A protein and the small-molecule ligand that binds it are described below.
Small molecule (SMILES): NCCc1ccc(Cl)c(Cl)c1

Binding-site contacts:
Ligand atom N contacts residue VAL185 of chain 1.A at 2.8 Å (h-bond).
Ligand atom C4 contacts residue MET244 of chain 1.A at 3.6 Å (hydrophobic).
Ligand atom C3 contacts residue ILE163 of chain 1.A at 4.3 Å (hydrophobic).
Ligand atom C5 contacts residue MET248 of chain 1.A at 4.2 Å (hydrophobic).
Ligand atom CL contacts residue TYR159 of chain 1.A at 3.6 Å.
Ligand atom C contacts residue VAL185 of chain 1.A at 3.2 Å (hydrophobic).
Ligand atom C contacts residue ILE187 of chain 1.A at 4.0 Å (hydrophobic).
Ligand atom CL1 contacts residue TYR159 of chain 1.A at 4.0 Å.
Ligand atom CL1 contacts residue LEU151 of chain 1.A at 3.5 Å.
Ligand atom C4 contacts residue ILE163 of chain 1.A at 3.8 Å (hydrophobic).
Ligand atom C1 contacts residue VAL185 of chain 1.A at 4.1 Å (hydrophobic).
Ligand atom C6 contacts residue MET248 of chain 1.A at 4.0 Å (hydrophobic).
Ligand atom C6 contacts residue ILE187 of chain 1.A at 3.8 Å (hydrophobic).
Ligand atom C3 contacts residue MET248 of chain 1.A at 3.7 Å (hydrophobic).
Ligand atom C3 contacts residue VAL185 of chain 1.A at 4.1 Å (hydrophobic).
Ligand atom N contacts residue PRO182 of chain 1.A at 3.1 Å (h-bond).
Ligand atom C4 contacts residue MET248 of chain 1.A at 4.0 Å (hydrophobic).
Ligand atom C2 contacts residue MET248 of chain 1.A at 3.5 Å (hydrophobic).
Ligand atom CL contacts residue ILE156 of chain 1.A at 3.7 Å.
Ligand atom C2 contacts residue ILE187 of chain 1.A at 4.0 Å (hydrophobic).
Ligand atom C3 contacts residue MET244 of chain 1.A at 3.2 Å (hydrophobic).
Ligand atom C1 contacts residue PRO182 of chain 1.A at 3.5 Å (hydrophobic).
Ligand atom C7 contacts residue ILE187 of chain 1.A at 3.6 Å (hydrophobic).
Ligand atom C5 contacts residue TYR159 of chain 1.A at 4.2 Å (hydrophobic).
Ligand atom C7 contacts residue MET248 of chain 1.A at 3.7 Å (hydrophobic).
Ligand atom C1 contacts residue MET248 of chain 1.A at 3.9 Å (hydrophobic).
Ligand atom CL1 contacts residue ILE187 of chain 1.A at 4.2 Å.
Ligand atom C5 contacts residue ILE187 of chain 1.A at 4.3 Å (hydrophobic).
Ligand atom CL contacts residue MET160 of chain 1.A at 3.9 Å.
Ligand atom C2 contacts residue MET244 of chain 1.A at 4.4 Å (hydrophobic).
Ligand atom C contacts residue PRO182 of chain 1.A at 3.7 Å (hydrophobic).

Sequence of chain 1.A:
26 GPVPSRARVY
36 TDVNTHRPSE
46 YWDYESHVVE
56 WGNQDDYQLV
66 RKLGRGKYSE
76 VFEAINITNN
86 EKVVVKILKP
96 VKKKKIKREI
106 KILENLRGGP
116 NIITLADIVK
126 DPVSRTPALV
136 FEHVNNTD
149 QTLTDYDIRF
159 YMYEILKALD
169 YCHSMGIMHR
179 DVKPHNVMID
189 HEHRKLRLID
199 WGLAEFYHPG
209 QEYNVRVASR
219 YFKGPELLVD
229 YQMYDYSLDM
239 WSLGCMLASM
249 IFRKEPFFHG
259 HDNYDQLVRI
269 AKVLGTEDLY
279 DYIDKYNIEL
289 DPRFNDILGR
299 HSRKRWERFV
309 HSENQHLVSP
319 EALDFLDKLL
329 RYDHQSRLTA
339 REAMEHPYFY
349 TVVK